Sequence of chain 1.A:
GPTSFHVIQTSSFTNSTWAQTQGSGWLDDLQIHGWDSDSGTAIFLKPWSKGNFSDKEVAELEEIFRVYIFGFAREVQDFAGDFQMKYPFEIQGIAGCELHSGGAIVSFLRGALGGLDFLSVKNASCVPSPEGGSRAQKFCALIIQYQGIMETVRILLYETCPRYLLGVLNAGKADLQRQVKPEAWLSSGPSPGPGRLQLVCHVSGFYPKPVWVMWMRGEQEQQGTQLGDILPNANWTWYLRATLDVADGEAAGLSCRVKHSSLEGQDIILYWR

Binding-site contacts:
Ligand atom N2 contacts residue ASN19 of chain 1.A at 3.0 Å (h-bond).
Ligand atom C4 contacts residue ASN19 of chain 1.A at 4.2 Å.
Ligand atom C8 contacts residue THR21 of chain 1.A at 4.0 Å.
Ligand atom O5 contacts residue ASN19 of chain 1.A at 2.3 Å (h-bond).
Ligand atom O7 contacts residue ASN19 of chain 1.A at 2.8 Å (h-bond).
Ligand atom C6 contacts residue THR18 of chain 1.A at 4.1 Å.
Ligand atom O5 contacts residue TRP22 of chain 1.A at 3.8 Å.
Ligand atom C1 contacts residue TRP22 of chain 1.A at 4.0 Å (hydrophobic).
Ligand atom C7 contacts residue THR21 of chain 1.A at 4.2 Å.
Ligand atom C8 contacts residue TRP22 of chain 1.A at 3.4 Å (hydrophobic).
Ligand atom C3 contacts residue ASN19 of chain 1.A at 3.8 Å.
Ligand atom O5 contacts residue THR18 of chain 1.A at 3.8 Å.
Ligand atom C8 contacts residue ASN19 of chain 1.A at 4.4 Å.
Ligand atom C5 contacts residue TRP22 of chain 1.A at 4.0 Å (hydrophobic).
Ligand atom C5 contacts residue ASN19 of chain 1.A at 3.6 Å.
Ligand atom O6 contacts residue THR18 of chain 1.A at 3.5 Å.
Ligand atom C1 contacts residue ASN19 of chain 1.A at 1.4 Å.
Ligand atom C7 contacts residue ASN19 of chain 1.A at 3.1 Å.
Ligand atom C6 contacts residue TRP22 of chain 1.A at 3.8 Å (hydrophobic).
Ligand atom C2 contacts residue ASN19 of chain 1.A at 2.5 Å.

The protein below binds the small molecule below.
Small molecule (SMILES): CC(=O)N[C@H]1[C@H](O[C@H]2[C@H](O)[C@@H](NC(C)=O)CO[C@@H]2CO)O[C@H](CO)[C@@H](O[C@@H]2O[C@H](CO)[C@@H](O)[C@H](O)[C@@H]2O)[C@@H]1O